Binding-site contacts:
Ligand atom C5 contacts residue PRO419 of chain 1.A at 3.7 Å (hydrophobic).
Ligand atom C2 contacts residue GLY427 of chain 1.A at 3.4 Å.
Ligand atom O1P contacts residue HIS416 of chain 1.A at 4.2 Å.
Ligand atom C6 contacts residue VAL202 of chain 1.A at 3.9 Å (hydrophobic).
Ligand atom C5 contacts residue SER420 of chain 1.A at 4.3 Å.
Ligand atom C4 contacts residue PRO203 of chain 1.A at 4.2 Å (hydrophobic).
Ligand atom O2P contacts residue PRO419 of chain 1.A at 4.2 Å.
Ligand atom N7 contacts residue PRO419 of chain 1.A at 4.3 Å.
Ligand atom N6 contacts residue PRO419 of chain 1.A at 3.4 Å (h-bond).
Ligand atom N9 contacts residue HIS418 of chain 1.A at 4.3 Å.
Ligand atom C6 contacts residue PRO419 of chain 1.A at 3.2 Å (hydrophobic).
Ligand atom P contacts residue HIS416 of chain 1.A at 4.0 Å.
Ligand atom N6 contacts residue SER420 of chain 1.A at 4.0 Å.
Ligand atom C8 contacts residue HIS418 of chain 1.A at 3.7 Å.
Ligand atom C8 contacts residue PRO203 of chain 1.A at 4.4 Å (hydrophobic).
Ligand atom C5 contacts residue PRO203 of chain 1.A at 4.3 Å (hydrophobic).
Ligand atom N6 contacts residue VAL202 of chain 1.A at 4.0 Å.
Ligand atom N1 contacts residue GLY427 of chain 1.A at 2.7 Å (h-bond).
Ligand atom N1 contacts residue PRO419 of chain 1.A at 3.5 Å (h-bond).
Ligand atom O4' contacts residue PRO419 of chain 1.A at 4.3 Å.
Ligand atom N6 contacts residue GLY425 of chain 1.A at 4.1 Å.
Ligand atom O5' contacts residue PRO419 of chain 1.A at 3.9 Å.
Ligand atom N6 contacts residue PHE426 of chain 1.A at 3.8 Å.
Ligand atom N3 contacts residue PRO419 of chain 1.A at 4.3 Å.
Ligand atom C2 contacts residue PRO419 of chain 1.A at 4.0 Å (hydrophobic).
Ligand atom N7 contacts residue SER420 of chain 1.A at 3.9 Å.
Ligand atom C2' contacts residue PRO203 of chain 1.A at 4.0 Å (hydrophobic).
Ligand atom C2 contacts residue VAL202 of chain 1.A at 4.3 Å (hydrophobic).
Ligand atom O2P contacts residue HIS416 of chain 1.A at 2.8 Å (h-bond).
Ligand atom C6 contacts residue GLY427 of chain 1.A at 3.7 Å.
Ligand atom N3 contacts residue PRO203 of chain 1.A at 4.4 Å.
Ligand atom N7 contacts residue HIS418 of chain 1.A at 4.4 Å.
Ligand atom C6 contacts residue PRO203 of chain 1.A at 4.4 Å (hydrophobic).
Ligand atom C1' contacts residue HIS418 of chain 1.A at 4.1 Å.
Ligand atom N9 contacts residue PRO203 of chain 1.A at 4.2 Å.
Ligand atom N1 contacts residue VAL202 of chain 1.A at 3.7 Å.
Ligand atom C6 contacts residue SER420 of chain 1.A at 4.3 Å.
Ligand atom N6 contacts residue GLY427 of chain 1.A at 2.8 Å (h-bond).
Ligand atom O4' contacts residue HIS418 of chain 1.A at 4.1 Å.
Ligand atom C4 contacts residue PRO419 of chain 1.A at 4.2 Å (hydrophobic).

A small-molecule ligand and the protein it binds are described below.
Small molecule (SMILES): Nc1ncnc2c1ncn2[C@H]1C[C@H](O)[C@@H](COP(=O)(O)O)O1

Sequence of chain 1.A:
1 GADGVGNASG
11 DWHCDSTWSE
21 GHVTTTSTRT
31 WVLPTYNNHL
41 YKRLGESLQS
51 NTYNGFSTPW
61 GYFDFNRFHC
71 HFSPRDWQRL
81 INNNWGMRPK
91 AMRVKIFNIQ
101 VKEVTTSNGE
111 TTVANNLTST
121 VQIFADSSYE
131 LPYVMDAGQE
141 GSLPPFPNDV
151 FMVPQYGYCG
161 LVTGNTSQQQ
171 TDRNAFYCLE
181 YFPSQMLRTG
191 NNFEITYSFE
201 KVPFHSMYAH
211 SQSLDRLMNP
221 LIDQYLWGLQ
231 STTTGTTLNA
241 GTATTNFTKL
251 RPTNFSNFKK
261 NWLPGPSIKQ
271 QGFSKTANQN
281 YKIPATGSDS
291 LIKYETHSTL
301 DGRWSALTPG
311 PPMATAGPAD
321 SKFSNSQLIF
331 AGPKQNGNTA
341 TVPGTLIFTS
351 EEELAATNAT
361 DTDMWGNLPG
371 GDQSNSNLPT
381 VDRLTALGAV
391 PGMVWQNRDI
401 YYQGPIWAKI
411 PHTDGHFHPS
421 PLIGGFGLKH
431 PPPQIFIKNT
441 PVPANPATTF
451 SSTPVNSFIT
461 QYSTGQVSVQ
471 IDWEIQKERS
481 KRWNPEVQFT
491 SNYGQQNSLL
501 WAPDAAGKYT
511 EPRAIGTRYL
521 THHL